The protein below binds the small molecule below.
Small molecule (SMILES): CC(=O)N[C@@H]1[C@@H](O)[C@H](O)[C@@H](CO)O[C@H]1O

Binding-site contacts:
Ligand atom N2 contacts residue SER349 of chain 1.I at 3.5 Å (h-bond).
Ligand atom C6 contacts residue SER326 of chain 1.I at 3.8 Å.
Ligand atom C4 contacts residue ASN324 of chain 1.I at 4.2 Å.
Ligand atom N2 contacts residue ASN324 of chain 1.I at 3.1 Å (h-bond).
Ligand atom C1 contacts residue SER326 of chain 1.I at 3.8 Å.
Ligand atom C7 contacts residue ASN347 of chain 1.I at 4.4 Å.
Ligand atom O6 contacts residue SER326 of chain 1.I at 2.9 Å (h-bond).
Ligand atom C2 contacts residue ASN324 of chain 1.I at 2.5 Å.
Ligand atom O7 contacts residue ASN324 of chain 1.I at 3.9 Å.
Ligand atom C5 contacts residue SER326 of chain 1.I at 3.5 Å.
Ligand atom C7 contacts residue SER349 of chain 1.I at 3.9 Å.
Ligand atom C2 contacts residue SER349 of chain 1.I at 4.5 Å.
Ligand atom C1 contacts residue SER325 of chain 1.I at 4.1 Å.
Ligand atom O5 contacts residue ARG430 of chain 1.I at 4.4 Å.
Ligand atom C8 contacts residue SER349 of chain 1.I at 3.7 Å.
Ligand atom O5 contacts residue ASN324 of chain 1.I at 2.3 Å (h-bond).
Ligand atom C3 contacts residue ASN324 of chain 1.I at 3.9 Å.
Ligand atom O5 contacts residue SER326 of chain 1.I at 3.2 Å (h-bond).
Ligand atom C7 contacts residue ASN324 of chain 1.I at 3.8 Å.
Ligand atom C5 contacts residue ASN324 of chain 1.I at 3.7 Å.
Ligand atom C8 contacts residue ASN347 of chain 1.I at 3.3 Å.
Ligand atom C1 contacts residue ASN324 of chain 1.I at 1.5 Å.

Sequence of chain 1.I:
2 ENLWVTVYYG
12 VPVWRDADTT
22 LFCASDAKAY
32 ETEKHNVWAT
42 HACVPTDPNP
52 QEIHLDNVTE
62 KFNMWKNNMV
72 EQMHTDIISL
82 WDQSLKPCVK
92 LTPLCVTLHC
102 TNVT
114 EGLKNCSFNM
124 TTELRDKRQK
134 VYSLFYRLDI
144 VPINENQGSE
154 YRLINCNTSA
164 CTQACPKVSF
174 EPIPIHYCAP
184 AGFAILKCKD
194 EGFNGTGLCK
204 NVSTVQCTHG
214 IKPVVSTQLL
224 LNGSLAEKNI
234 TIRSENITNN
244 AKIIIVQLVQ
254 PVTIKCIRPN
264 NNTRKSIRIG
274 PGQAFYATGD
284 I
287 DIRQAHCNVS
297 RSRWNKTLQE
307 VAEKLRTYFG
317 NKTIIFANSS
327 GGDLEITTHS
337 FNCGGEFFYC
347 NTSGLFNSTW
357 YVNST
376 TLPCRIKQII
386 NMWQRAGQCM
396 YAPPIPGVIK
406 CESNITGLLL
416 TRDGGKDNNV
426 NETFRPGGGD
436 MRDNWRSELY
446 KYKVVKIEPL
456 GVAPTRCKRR